Binding-site contacts:
Ligand atom O8' contacts residue HIS119 of chain 1.A at 3.4 Å.
Ligand atom C8' contacts residue PHE120 of chain 1.A at 3.8 Å (hydrophobic).
Ligand atom C5M contacts residue ASN67 of chain 1.A at 3.6 Å.
Ligand atom O2 contacts residue ASP121 of chain 1.A at 3.1 Å.
Ligand atom O4 contacts residue ASN67 of chain 1.A at 3.1 Å (h-bond).
Ligand atom N1 contacts residue HIS119 of chain 1.A at 4.3 Å.
Ligand atom N1 contacts residue PHE120 of chain 1.A at 4.2 Å.
Ligand atom C4 contacts residue ASP121 of chain 1.A at 3.8 Å.
Ligand atom N3' contacts residue HIS12 of chain 1.A at 3.6 Å.
Ligand atom C5 contacts residue ASN67 of chain 1.A at 3.8 Å.
Ligand atom O4 contacts residue ALA109 of chain 1.A at 3.9 Å.
Ligand atom C1' contacts residue PHE120 of chain 1.A at 4.1 Å (hydrophobic).
Ligand atom O2 contacts residue PHE120 of chain 1.A at 3.3 Å (h-bond).
Ligand atom C9' contacts residue HIS12 of chain 1.A at 1.5 Å.
Ligand atom C3' contacts residue PHE120 of chain 1.A at 4.0 Å (hydrophobic).
Ligand atom C5' contacts residue HIS119 of chain 1.A at 3.5 Å.
Ligand atom C4 contacts residue CYS65 of chain 1.A at 4.4 Å (hydrophobic).
Ligand atom O4 contacts residue CYS65 of chain 1.A at 3.4 Å.
Ligand atom C8' contacts residue HIS12 of chain 1.A at 2.5 Å.
Ligand atom C9' contacts residue GLN11 of chain 1.A at 3.2 Å.
Ligand atom O8' contacts residue HIS12 of chain 1.A at 2.9 Å (h-bond).
Ligand atom C3' contacts residue HIS119 of chain 1.A at 4.3 Å.
Ligand atom O4 contacts residue CYS72 of chain 1.A at 4.1 Å.
Ligand atom C2 contacts residue ASP121 of chain 1.A at 3.5 Å.
Ligand atom O8' contacts residue PHE120 of chain 1.A at 2.6 Å (h-bond).
Ligand atom C6 contacts residue HIS119 of chain 1.A at 3.9 Å.
Ligand atom C4 contacts residue ASN67 of chain 1.A at 3.5 Å.
Ligand atom C8' contacts residue HIS119 of chain 1.A at 4.5 Å.
Ligand atom C4 contacts residue HIS119 of chain 1.A at 4.3 Å.
Ligand atom O2 contacts residue LYS66 of chain 1.A at 3.9 Å.
Ligand atom C9' contacts residue ASN44 of chain 1.A at 4.3 Å.
Ligand atom C2' contacts residue PHE120 of chain 1.A at 3.2 Å (hydrophobic).
Ligand atom O4 contacts residue ASP121 of chain 1.A at 3.8 Å.
Ligand atom O5' contacts residue HIS119 of chain 1.A at 4.4 Å.
Ligand atom C8' contacts residue GLN11 of chain 1.A at 4.2 Å.
Ligand atom C5M contacts residue HIS119 of chain 1.A at 3.2 Å.
Ligand atom C4 contacts residue ALA109 of chain 1.A at 4.4 Å (hydrophobic).
Ligand atom N3 contacts residue ASP121 of chain 1.A at 2.8 Å (salt-bridge).
Ligand atom C5 contacts residue HIS119 of chain 1.A at 3.7 Å.
Ligand atom C2 contacts residue PHE120 of chain 1.A at 3.8 Å (hydrophobic).

Sequence of chain 1.A:
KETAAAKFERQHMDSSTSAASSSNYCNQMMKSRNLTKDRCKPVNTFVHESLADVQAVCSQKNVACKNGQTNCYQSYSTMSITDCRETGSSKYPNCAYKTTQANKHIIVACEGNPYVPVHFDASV

A protein and the small-molecule ligand that binds it are described below.
Small molecule (SMILES): CC(=O)N[C@H]1C[C@H](n2cc(C)c(=O)[nH]c2=O)O[C@@H]1CO